Sequence of chain 1.F:
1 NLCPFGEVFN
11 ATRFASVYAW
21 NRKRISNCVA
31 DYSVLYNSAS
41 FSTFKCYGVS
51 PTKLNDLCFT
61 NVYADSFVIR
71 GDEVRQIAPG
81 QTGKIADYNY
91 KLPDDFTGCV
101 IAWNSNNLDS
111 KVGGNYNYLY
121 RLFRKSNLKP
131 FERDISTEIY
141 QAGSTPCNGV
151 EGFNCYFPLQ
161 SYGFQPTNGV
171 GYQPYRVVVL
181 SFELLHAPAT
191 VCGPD

Binding-site contacts:
Ligand atom C2 contacts residue ASN10 of chain 1.F at 2.5 Å.
Ligand atom C3 contacts residue ASN10 of chain 1.F at 3.8 Å.
Ligand atom C8 contacts residue GLY6 of chain 1.F at 3.8 Å.
Ligand atom C7 contacts residue GLY6 of chain 1.F at 3.8 Å.
Ligand atom O6 contacts residue VAL34 of chain 1.F at 4.3 Å.
Ligand atom N2 contacts residue GLY6 of chain 1.F at 4.5 Å.
Ligand atom C5 contacts residue ASN10 of chain 1.F at 3.6 Å.
Ligand atom C7 contacts residue ASN10 of chain 1.F at 4.0 Å.
Ligand atom O5 contacts residue ASN10 of chain 1.F at 2.3 Å (h-bond).
Ligand atom C8 contacts residue PHE5 of chain 1.F at 4.1 Å (hydrophobic).
Ligand atom O3 contacts residue SER32 of chain 1.E at 4.0 Å.
Ligand atom C4 contacts residue ASN10 of chain 1.F at 4.2 Å.
Ligand atom O7 contacts residue GLY6 of chain 1.F at 3.9 Å.
Ligand atom C8 contacts residue PHE9 of chain 1.F at 3.8 Å (hydrophobic).
Ligand atom C8 contacts residue LEU35 of chain 1.F at 4.2 Å (hydrophobic).
Ligand atom O7 contacts residue ASN10 of chain 1.F at 4.5 Å.
Ligand atom C1 contacts residue ASN10 of chain 1.F at 1.4 Å.
Ligand atom N2 contacts residue ASN10 of chain 1.F at 3.0 Å (h-bond).
Ligand atom O3 contacts residue VAL34 of chain 1.F at 4.3 Å.

Sequence of chain 1.E:
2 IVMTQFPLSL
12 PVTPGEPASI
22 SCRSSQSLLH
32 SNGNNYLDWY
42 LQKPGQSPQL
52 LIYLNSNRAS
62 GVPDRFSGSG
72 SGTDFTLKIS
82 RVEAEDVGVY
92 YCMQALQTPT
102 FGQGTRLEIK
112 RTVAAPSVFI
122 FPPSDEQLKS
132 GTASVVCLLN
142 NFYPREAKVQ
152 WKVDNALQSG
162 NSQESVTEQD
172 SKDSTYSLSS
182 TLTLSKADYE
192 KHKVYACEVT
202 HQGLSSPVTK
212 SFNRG

A protein and the small-molecule ligand that binds it are described below.
Small molecule (SMILES): CC(=O)N[C@H]1[C@H](O[C@H]2[C@H](O)[C@@H](NC(C)=O)CO[C@@H]2CO)O[C@H](CO)[C@@H](O)[C@@H]1O